The small molecule below binds the protein below.
Small molecule (SMILES): CC(C)C[C@H](N)C(=O)N[C@@H](CCCC[NH3+])C(=O)N[C@@H](Cc1ccccc1)C(=O)N[C@@H](CCC(N)=O)C(=O)N[C@@H](CS)C(=O)NCC(=O)N[C@@H](CCC(N)=O)C(=O)N[C@@H](CCCC[NH3+])C(=O)N[C@H](C=O)[C@@H](C)O

Binding-site contacts:
Ligand atom NZ contacts residue GLU136 of chain 1.B at 2.9 Å (salt-bridge).
Ligand atom CZ contacts residue PRO113 of chain 1.B at 3.5 Å (hydrophobic).
Ligand atom O contacts residue PRO113 of chain 1.B at 3.2 Å.
Ligand atom C contacts residue PRO113 of chain 1.B at 3.6 Å (hydrophobic).
Ligand atom C contacts residue TRP14 of chain 1.B at 3.6 Å (hydrophobic).
Ligand atom CD contacts residue ASN11 of chain 1.B at 3.6 Å.
Ligand atom CA contacts residue THR119 of chain 1.B at 3.2 Å.
Ligand atom CE2 contacts residue PRO113 of chain 1.B at 3.6 Å (hydrophobic).
Ligand atom CB contacts residue THR119 of chain 1.B at 3.7 Å.
Ligand atom O contacts residue TRP14 of chain 1.B at 3.6 Å.
Ligand atom C contacts residue GLN118 of chain 1.B at 3.7 Å.
Ligand atom C contacts residue PRO113 of chain 1.B at 3.7 Å (hydrophobic).
Ligand atom O contacts residue CYS121 of chain 1.B at 3.2 Å (h-bond).
Ligand atom O contacts residue GLN118 of chain 1.B at 3.0 Å (h-bond).
Ligand atom CD2 contacts residue PRO113 of chain 1.B at 3.7 Å (hydrophobic).
Ligand atom CD2 contacts residue GLN118 of chain 1.B at 3.4 Å.
Ligand atom NZ contacts residue ASN11 of chain 1.B at 3.1 Å (h-bond).
Ligand atom CE contacts residue TRP14 of chain 1.B at 3.4 Å (hydrophobic).
Ligand atom CZ contacts residue GLN112 of chain 1.B at 3.7 Å.
Ligand atom C contacts residue GLN118 of chain 1.B at 3.7 Å.
Ligand atom C contacts residue CYS121 of chain 1.B at 3.3 Å (hydrophobic).
Ligand atom CE1 contacts residue PRO38 of chain 1.B at 3.6 Å (hydrophobic).
Ligand atom CA contacts residue GLN118 of chain 1.B at 3.4 Å.
Ligand atom N contacts residue THR119 of chain 1.B at 3.0 Å (h-bond).
Ligand atom CG contacts residue TRP14 of chain 1.B at 3.7 Å (hydrophobic).
Ligand atom O contacts residue PRO113 of chain 1.B at 3.7 Å.
Ligand atom SG contacts residue CYS121 of chain 1.B at 2.0 Å (h-bond).
Ligand atom N contacts residue THR119 of chain 1.B at 3.5 Å (h-bond).
Ligand atom CE contacts residue ASN11 of chain 1.B at 3.3 Å.
Ligand atom CB contacts residue ILE120 of chain 1.B at 3.5 Å (hydrophobic).
Ligand atom CD1 contacts residue PRO38 of chain 1.B at 3.7 Å (hydrophobic).
Ligand atom CA contacts residue TRP14 of chain 1.B at 3.6 Å (hydrophobic).
Ligand atom NZ contacts residue GLN12 of chain 1.B at 3.6 Å (h-bond).
Ligand atom CE1 contacts residue PRO113 of chain 1.B at 3.5 Å (hydrophobic).
Ligand atom CB contacts residue THR119 of chain 1.B at 3.7 Å.
Ligand atom CD1 contacts residue PRO113 of chain 1.B at 3.6 Å (hydrophobic).
Ligand atom N contacts residue GLN118 of chain 1.B at 3.0 Å (h-bond).
Ligand atom CB contacts residue CYS121 of chain 1.B at 3.0 Å (hydrophobic).
Ligand atom CB contacts residue GLN118 of chain 1.B at 3.6 Å.
Ligand atom C contacts residue THR119 of chain 1.B at 3.6 Å.

Sequence of chain 1.B:
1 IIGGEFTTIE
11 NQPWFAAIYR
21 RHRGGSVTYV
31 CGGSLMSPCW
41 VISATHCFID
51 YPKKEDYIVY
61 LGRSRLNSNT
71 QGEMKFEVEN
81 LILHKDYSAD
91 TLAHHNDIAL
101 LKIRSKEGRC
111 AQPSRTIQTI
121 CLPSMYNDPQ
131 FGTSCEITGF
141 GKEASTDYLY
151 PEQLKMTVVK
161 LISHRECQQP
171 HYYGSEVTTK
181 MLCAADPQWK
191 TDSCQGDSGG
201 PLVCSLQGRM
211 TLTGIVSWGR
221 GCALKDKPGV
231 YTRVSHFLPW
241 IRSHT